Sequence of chain 25.E:
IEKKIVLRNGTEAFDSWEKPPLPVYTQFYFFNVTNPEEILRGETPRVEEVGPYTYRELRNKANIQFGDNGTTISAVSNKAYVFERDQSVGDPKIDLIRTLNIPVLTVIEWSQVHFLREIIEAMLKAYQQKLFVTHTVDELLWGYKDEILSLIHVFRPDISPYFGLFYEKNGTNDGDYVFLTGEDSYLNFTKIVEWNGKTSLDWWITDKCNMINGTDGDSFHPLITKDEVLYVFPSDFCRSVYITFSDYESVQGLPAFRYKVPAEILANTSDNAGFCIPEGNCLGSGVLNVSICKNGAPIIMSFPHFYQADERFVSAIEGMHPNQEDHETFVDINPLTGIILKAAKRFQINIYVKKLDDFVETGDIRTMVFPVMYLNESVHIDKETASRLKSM

The small molecule below binds the protein below.
Small molecule (SMILES): CC(=O)N[C@H]1[C@H](O[C@H]2[C@H](O)[C@@H](NC(C)=O)CO[C@@H]2CO)O[C@H](CO)[C@@H](O[C@@H]2O[C@H](CO[C@H]3O[C@H](CO)[C@@H](O)[C@H](O)[C@@H]3O)[C@@H](O)[C@H](O[C@H]3O[C@H](CO)[C@@H](O)[C@H](O)[C@@H]3O)[C@@H]2O)[C@@H]1O

Binding-site contacts:
Ligand atom O5 contacts residue ARG358 of chain 25.E at 3.4 Å (salt-bridge).
Ligand atom O6 contacts residue TYR386 of chain 25.E at 4.0 Å.
Ligand atom C6 contacts residue ASP338 of chain 25.E at 3.3 Å.
Ligand atom O6 contacts residue HIS339 of chain 25.E at 3.9 Å.
Ligand atom C2 contacts residue ASN388 of chain 25.E at 2.5 Å.
Ligand atom O4 contacts residue TYR41 of chain 25.E at 3.5 Å (h-bond).
Ligand atom C2 contacts residue ARG358 of chain 25.E at 4.3 Å.
Ligand atom C6 contacts residue ARG358 of chain 25.E at 4.4 Å.
Ligand atom C5 contacts residue ASN388 of chain 25.E at 3.6 Å.
Ligand atom O6 contacts residue ARG358 of chain 25.E at 3.3 Å.
Ligand atom C4 contacts residue ASP338 of chain 25.E at 4.3 Å.
Ligand atom O5 contacts residue ASN388 of chain 25.E at 2.3 Å (h-bond).
Ligand atom C7 contacts residue TYR41 of chain 25.E at 3.5 Å (hydrophobic).
Ligand atom C8 contacts residue TYR41 of chain 25.E at 3.6 Å (hydrophobic).
Ligand atom C1 contacts residue ARG358 of chain 25.E at 3.7 Å.
Ligand atom O6 contacts residue TYR41 of chain 25.E at 3.6 Å.
Ligand atom C1 contacts residue ASP338 of chain 25.E at 4.3 Å.
Ligand atom C5 contacts residue TYR41 of chain 25.E at 3.4 Å (hydrophobic).
Ligand atom O7 contacts residue TYR41 of chain 25.E at 3.3 Å (h-bond).
Ligand atom N2 contacts residue TYR41 of chain 25.E at 4.3 Å.
Ligand atom N2 contacts residue ASN388 of chain 25.E at 2.9 Å (h-bond).
Ligand atom C3 contacts residue ASP338 of chain 25.E at 4.5 Å.
Ligand atom O7 contacts residue GLN39 of chain 25.E at 2.9 Å (h-bond).
Ligand atom C8 contacts residue SER390 of chain 25.E at 3.3 Å.
Ligand atom C8 contacts residue GLU61 of chain 25.E at 3.3 Å.
Ligand atom C3 contacts residue ASN388 of chain 25.E at 3.8 Å.
Ligand atom C3 contacts residue TYR41 of chain 25.E at 4.2 Å (hydrophobic).
Ligand atom C4 contacts residue ASN388 of chain 25.E at 4.2 Å.
Ligand atom O4 contacts residue ASP338 of chain 25.E at 4.2 Å.
Ligand atom C7 contacts residue SER390 of chain 25.E at 4.2 Å.
Ligand atom C5 contacts residue ASP338 of chain 25.E at 3.5 Å.
Ligand atom O6 contacts residue ASP338 of chain 25.E at 2.9 Å (salt-bridge).
Ligand atom O7 contacts residue ASN388 of chain 25.E at 3.9 Å.
Ligand atom O5 contacts residue TYR41 of chain 25.E at 4.4 Å.
Ligand atom O5 contacts residue ASP338 of chain 25.E at 4.2 Å.
Ligand atom C4 contacts residue TYR41 of chain 25.E at 3.9 Å (hydrophobic).
Ligand atom C6 contacts residue TYR41 of chain 25.E at 3.6 Å (hydrophobic).
Ligand atom C7 contacts residue GLN39 of chain 25.E at 4.1 Å.
Ligand atom C1 contacts residue ASN388 of chain 25.E at 1.4 Å.
Ligand atom C7 contacts residue ASN388 of chain 25.E at 3.6 Å.